Sequence of chain 1.D:
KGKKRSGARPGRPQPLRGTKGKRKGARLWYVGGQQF

A protein and the small-molecule ligand that binds it are described below.
Small molecule (SMILES): N=c1ccn([C@H]2C[C@H](O)[C@@H](CO[P](=O)(O)O[C@H]3C[C@H](n4cnc5c(N)ncnc54)O[C@@H]3CO[P](=O)(O)O[C@H]3C[C@H](n4cnc5c(N)ncnc54)O[C@@H]3CO[P](=O)(O)O[C@H]3C[C@H](n4cnc5c(N)ncnc54)O[C@@H]3COP(=O)(O)O)O2)c(=O)[nH]1

Sequence of chain 1.B:
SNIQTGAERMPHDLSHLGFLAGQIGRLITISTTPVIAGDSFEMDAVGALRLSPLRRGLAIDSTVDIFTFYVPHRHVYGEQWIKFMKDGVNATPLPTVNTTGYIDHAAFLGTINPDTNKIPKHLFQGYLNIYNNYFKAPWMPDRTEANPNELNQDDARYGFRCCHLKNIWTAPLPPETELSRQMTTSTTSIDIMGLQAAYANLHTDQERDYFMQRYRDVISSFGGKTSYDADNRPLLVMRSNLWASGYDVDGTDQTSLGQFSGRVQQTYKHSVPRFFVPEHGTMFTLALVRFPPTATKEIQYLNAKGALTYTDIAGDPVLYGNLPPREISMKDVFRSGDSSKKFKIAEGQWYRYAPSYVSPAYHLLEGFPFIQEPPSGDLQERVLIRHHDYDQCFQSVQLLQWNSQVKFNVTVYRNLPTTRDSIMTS

Sequence of chain 2.B:
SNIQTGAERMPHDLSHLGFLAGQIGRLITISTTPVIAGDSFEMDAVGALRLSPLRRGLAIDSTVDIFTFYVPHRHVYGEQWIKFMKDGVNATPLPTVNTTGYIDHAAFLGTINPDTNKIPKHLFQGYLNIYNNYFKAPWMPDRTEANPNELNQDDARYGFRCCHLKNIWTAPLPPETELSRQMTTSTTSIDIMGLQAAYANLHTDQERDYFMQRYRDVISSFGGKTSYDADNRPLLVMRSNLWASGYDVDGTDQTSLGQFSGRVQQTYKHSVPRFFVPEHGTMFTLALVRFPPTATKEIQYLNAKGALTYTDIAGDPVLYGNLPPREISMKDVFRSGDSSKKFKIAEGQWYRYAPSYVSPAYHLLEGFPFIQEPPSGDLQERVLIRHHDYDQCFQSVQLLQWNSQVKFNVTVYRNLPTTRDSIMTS

Binding-site contacts:
Ligand atom OP1 contacts residue THR418 of chain 2.B at 3.2 Å.
Ligand atom O3' contacts residue GLY6 of chain 3.B at 2.3 Å (h-bond).
Ligand atom N6 contacts residue GLY26 of chain 1.D at 3.1 Å.
Ligand atom P contacts residue TYR31 of chain 1.D at 3.5 Å.
Ligand atom OP1 contacts residue PHE211 of chain 1.B at 2.1 Å.
Ligand atom O4' contacts residue ARG420 of chain 2.B at 3.2 Å (salt-bridge).
Ligand atom C5' contacts residue THR5 of chain 3.B at 3.1 Å.
Ligand atom P contacts residue ARG420 of chain 2.B at 2.5 Å.
Ligand atom N7 contacts residue GLY26 of chain 1.D at 2.7 Å.
Ligand atom C4' contacts residue GLY6 of chain 3.B at 3.1 Å.
Ligand atom C8 contacts residue ARG28 of chain 1.D at 3.1 Å.
Ligand atom O3' contacts residue TYR31 of chain 1.D at 3.2 Å (h-bond).
Ligand atom OP1 contacts residue ARG28 of chain 1.D at 2.7 Å (salt-bridge).
Ligand atom N7 contacts residue ALA27 of chain 1.D at 1.6 Å.
Ligand atom C8 contacts residue ALA27 of chain 1.D at 2.0 Å (hydrophobic).
Ligand atom O3' contacts residue THR5 of chain 3.B at 3.1 Å (h-bond).
Ligand atom C5 contacts residue ALA7 of chain 3.B at 2.7 Å (hydrophobic).
Ligand atom C5' contacts residue ARG28 of chain 1.D at 2.8 Å.
Ligand atom OP2 contacts residue ARG420 of chain 2.B at 3.4 Å (salt-bridge).
Ligand atom C3' contacts residue THR5 of chain 3.B at 3.2 Å.
Ligand atom C3' contacts residue GLY6 of chain 3.B at 3.2 Å.
Ligand atom C5' contacts residue TYR31 of chain 1.D at 3.0 Å (hydrophobic).
Ligand atom P contacts residue GLU207 of chain 1.B at 3.4 Å.
Ligand atom O3' contacts residue ARG420 of chain 2.B at 1.7 Å (salt-bridge).
Ligand atom C5 contacts residue ALA27 of chain 1.D at 2.9 Å (hydrophobic).
Ligand atom C4' contacts residue ARG420 of chain 2.B at 3.4 Å.
Ligand atom OP1 contacts residue ARG420 of chain 2.B at 2.4 Å (salt-bridge).
Ligand atom OP2 contacts residue GLU207 of chain 1.B at 2.0 Å (salt-bridge).
Ligand atom O5' contacts residue ARG420 of chain 2.B at 2.9 Å (salt-bridge).
Ligand atom O5' contacts residue TYR31 of chain 1.D at 2.2 Å (h-bond).
Ligand atom P contacts residue ARG28 of chain 1.D at 3.4 Å.
Ligand atom O5' contacts residue ARG28 of chain 1.D at 3.1 Å (salt-bridge).
Ligand atom N6 contacts residue ASP217 of chain 1.B at 2.8 Å (salt-bridge).
Ligand atom C6 contacts residue ALA7 of chain 3.B at 2.7 Å (hydrophobic).
Ligand atom C1' contacts residue GLY6 of chain 3.B at 2.9 Å.
Ligand atom N9 contacts residue ALA27 of chain 1.D at 3.1 Å.
Ligand atom C5 contacts residue GLY26 of chain 1.D at 3.5 Å.
Ligand atom O4' contacts residue GLY6 of chain 3.B at 2.9 Å.
Ligand atom C4' contacts residue THR5 of chain 3.B at 2.6 Å.
Ligand atom N6 contacts residue ALA27 of chain 1.D at 3.2 Å (h-bond).

Sequence of chain 3.B:
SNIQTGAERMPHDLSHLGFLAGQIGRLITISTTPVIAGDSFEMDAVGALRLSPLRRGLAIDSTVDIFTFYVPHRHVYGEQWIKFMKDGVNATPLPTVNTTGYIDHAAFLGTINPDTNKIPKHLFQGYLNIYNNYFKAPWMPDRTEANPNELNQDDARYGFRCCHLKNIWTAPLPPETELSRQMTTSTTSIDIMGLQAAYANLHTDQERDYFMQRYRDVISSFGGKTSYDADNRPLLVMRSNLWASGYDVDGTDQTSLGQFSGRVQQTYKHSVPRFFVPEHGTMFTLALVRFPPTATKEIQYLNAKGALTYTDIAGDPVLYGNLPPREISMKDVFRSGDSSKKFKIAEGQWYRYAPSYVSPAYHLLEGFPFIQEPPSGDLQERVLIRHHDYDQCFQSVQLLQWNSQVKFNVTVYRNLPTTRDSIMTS